The small molecule below binds the protein below.
Small molecule (SMILES): CC(C)C[C@H](NC(=O)CN)C(=O)N[C@H](C(=O)N[C@H](C(=O)NCC(=O)N[C@@H](CO)C(=O)N[C@@H](CC(C)C)C(=O)N[C@@H](CCCN=C(N)N)C(=O)NCC=O)C(C)C)[C@@H](C)O

Sequence of chain 43.A:
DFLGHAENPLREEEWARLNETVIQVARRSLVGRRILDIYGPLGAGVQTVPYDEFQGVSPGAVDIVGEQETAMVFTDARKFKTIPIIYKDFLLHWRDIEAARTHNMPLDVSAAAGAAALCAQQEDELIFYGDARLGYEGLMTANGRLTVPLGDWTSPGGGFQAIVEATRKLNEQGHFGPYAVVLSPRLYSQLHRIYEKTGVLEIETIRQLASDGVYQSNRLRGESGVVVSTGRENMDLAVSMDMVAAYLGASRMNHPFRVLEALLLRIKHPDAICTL

Binding-site contacts:
Ligand atom O contacts residue ARG49 of chain 43.A at 3.1 Å (salt-bridge).
Ligand atom CG2 contacts residue ALA42 of chain 43.A at 3.7 Å (hydrophobic).
Ligand atom N contacts residue ASP258 of chain 43.A at 2.8 Å (salt-bridge).
Ligand atom O contacts residue ARG43 of chain 43.A at 3.0 Å (salt-bridge).
Ligand atom N contacts residue ARG49 of chain 43.A at 3.6 Å.
Ligand atom CD2 contacts residue ARG43 of chain 43.A at 3.7 Å.
Ligand atom OG1 contacts residue ILE39 of chain 43.A at 3.5 Å.
Ligand atom N contacts residue ARG49 of chain 43.A at 3.6 Å.
Ligand atom C contacts residue ARG49 of chain 43.A at 3.4 Å.
Ligand atom CA contacts residue ASP258 of chain 43.A at 3.7 Å.
Ligand atom CB contacts residue ARG49 of chain 43.A at 3.5 Å.
Ligand atom NH1 contacts residue THR246 of chain 43.A at 3.0 Å (h-bond).
Ligand atom CA contacts residue ASP258 of chain 43.A at 3.5 Å.
Ligand atom CB contacts residue ILE39 of chain 43.A at 3.6 Å (hydrophobic).
Ligand atom OG1 contacts residue MET259 of chain 43.A at 2.8 Å (h-bond).
Ligand atom CA contacts residue ARG49 of chain 43.A at 3.5 Å.
Ligand atom CB contacts residue ARG50 of chain 43.A at 3.7 Å.
Ligand atom CB contacts residue MET259 of chain 43.A at 3.8 Å (hydrophobic).
Ligand atom N contacts residue ASP258 of chain 43.A at 2.9 Å (salt-bridge).
Ligand atom NH1 contacts residue ASP228 of chain 43.A at 2.7 Å (salt-bridge).
Ligand atom CA contacts residue ASP258 of chain 43.A at 3.7 Å.
Ligand atom CG2 contacts residue MET259 of chain 43.A at 3.7 Å (hydrophobic).
Ligand atom N contacts residue ASP258 of chain 43.A at 3.0 Å (salt-bridge).
Ligand atom CD contacts residue LEU52 of chain 43.A at 3.5 Å (hydrophobic).
Ligand atom OG1 contacts residue ASP258 of chain 43.A at 3.3 Å.
Ligand atom CD2 contacts residue ASP258 of chain 43.A at 3.5 Å.
Ligand atom O contacts residue ARG43 of chain 43.A at 3.1 Å (salt-bridge).
Ligand atom NE contacts residue ASP53 of chain 43.A at 3.7 Å.
Ligand atom CA contacts residue ARG50 of chain 43.A at 3.5 Å.
Ligand atom NH2 contacts residue ARG50 of chain 43.A at 3.3 Å (salt-bridge).
Ligand atom O contacts residue ARG50 of chain 43.A at 3.6 Å.
Ligand atom C contacts residue ASP258 of chain 43.A at 3.6 Å.
Ligand atom N contacts residue ILE39 of chain 43.A at 3.7 Å.
Ligand atom C contacts residue ASP258 of chain 43.A at 3.7 Å.
Ligand atom CD contacts residue ARG50 of chain 43.A at 3.6 Å.
Ligand atom N contacts residue ARG49 of chain 43.A at 3.0 Å (salt-bridge).
Ligand atom C contacts residue ILE39 of chain 43.A at 3.6 Å (hydrophobic).
Ligand atom O contacts residue ILE39 of chain 43.A at 3.6 Å.
Ligand atom CB contacts residue ASP258 of chain 43.A at 3.5 Å.
Ligand atom CB contacts residue ASP258 of chain 43.A at 3.7 Å.